Sequence of chain 1.A:
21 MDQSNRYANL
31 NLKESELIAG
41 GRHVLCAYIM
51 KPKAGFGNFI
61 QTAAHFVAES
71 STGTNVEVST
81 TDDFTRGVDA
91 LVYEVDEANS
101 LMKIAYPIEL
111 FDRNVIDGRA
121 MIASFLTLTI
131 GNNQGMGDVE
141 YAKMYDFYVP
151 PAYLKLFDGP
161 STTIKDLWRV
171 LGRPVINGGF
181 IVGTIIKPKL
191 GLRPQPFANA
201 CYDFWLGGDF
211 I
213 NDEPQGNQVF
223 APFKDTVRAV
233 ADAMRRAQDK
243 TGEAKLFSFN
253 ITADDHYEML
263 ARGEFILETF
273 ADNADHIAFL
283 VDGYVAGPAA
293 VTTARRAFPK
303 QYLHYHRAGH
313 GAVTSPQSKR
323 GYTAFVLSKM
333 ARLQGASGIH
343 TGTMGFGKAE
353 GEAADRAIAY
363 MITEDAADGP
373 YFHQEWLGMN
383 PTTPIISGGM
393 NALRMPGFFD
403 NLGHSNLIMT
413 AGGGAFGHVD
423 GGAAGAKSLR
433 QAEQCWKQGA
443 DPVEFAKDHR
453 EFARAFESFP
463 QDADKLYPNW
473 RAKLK

Sequence of chain 1.B:
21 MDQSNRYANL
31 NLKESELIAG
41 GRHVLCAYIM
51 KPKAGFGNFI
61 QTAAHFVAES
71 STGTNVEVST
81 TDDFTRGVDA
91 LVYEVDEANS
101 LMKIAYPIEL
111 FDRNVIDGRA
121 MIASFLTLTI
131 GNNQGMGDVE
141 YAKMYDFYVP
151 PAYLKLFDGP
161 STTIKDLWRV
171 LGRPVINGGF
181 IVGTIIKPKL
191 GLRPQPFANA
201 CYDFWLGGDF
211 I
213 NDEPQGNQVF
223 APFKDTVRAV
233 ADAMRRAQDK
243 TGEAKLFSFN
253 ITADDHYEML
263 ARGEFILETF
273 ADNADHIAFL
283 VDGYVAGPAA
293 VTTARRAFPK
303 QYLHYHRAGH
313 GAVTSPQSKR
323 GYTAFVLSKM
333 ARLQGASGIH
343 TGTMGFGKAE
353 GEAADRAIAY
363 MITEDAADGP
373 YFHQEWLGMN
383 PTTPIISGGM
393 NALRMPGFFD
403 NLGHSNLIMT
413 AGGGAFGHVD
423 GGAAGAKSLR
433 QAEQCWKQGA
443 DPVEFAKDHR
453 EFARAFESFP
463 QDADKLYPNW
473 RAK

A protein and the small-molecule ligand that binds it are described below.
Small molecule (SMILES): O=C(O)[C@@](O)(COP(=O)(O)O)[C@H](O)[C@H](O)COP(=O)(O)O

Binding-site contacts:
Ligand atom C3 contacts residue MG1 of chain 1.H at 3.0 Å.
Ligand atom C3 contacts residue KCX212 of chain 1.A at 3.1 Å.
Ligand atom O6 contacts residue GLU215 of chain 1.A at 3.2 Å (salt-bridge).
Ligand atom O2 contacts residue MG1 of chain 1.H at 2.3 Å.
Ligand atom O1P contacts residue ILE185 of chain 1.A at 3.4 Å.
Ligand atom O3P contacts residue GLY391 of chain 1.A at 2.6 Å (h-bond).
Ligand atom O4 contacts residue GLY390 of chain 1.A at 3.0 Å (h-bond).
Ligand atom O6 contacts residue ASP214 of chain 1.A at 3.2 Å (salt-bridge).
Ligand atom O3 contacts residue KCX212 of chain 1.A at 2.6 Å (h-bond).
Ligand atom O5P contacts residue ARG309 of chain 1.A at 3.0 Å (salt-bridge).
Ligand atom C contacts residue LYS187 of chain 1.A at 3.4 Å.
Ligand atom O7 contacts residue GLU69 of chain 1.B at 3.4 Å (salt-bridge).
Ligand atom O3P contacts residue LYS350 of chain 1.A at 2.9 Å (salt-bridge).
Ligand atom C2 contacts residue MG1 of chain 1.H at 2.8 Å.
Ligand atom O4P contacts residue HIS342 of chain 1.A at 2.8 Å (h-bond).
Ligand atom O3 contacts residue MG1 of chain 1.H at 2.2 Å.
Ligand atom O6 contacts residue LYS189 of chain 1.A at 2.8 Å (salt-bridge).
Ligand atom O2 contacts residue LYS187 of chain 1.A at 3.2 Å (salt-bridge).
Ligand atom O6 contacts residue LYS187 of chain 1.A at 3.3 Å (salt-bridge).
Ligand atom O1 contacts residue LYS187 of chain 1.A at 3.2 Å (salt-bridge).
Ligand atom O3 contacts residue GLU215 of chain 1.A at 3.0 Å (salt-bridge).
Ligand atom O2P contacts residue THR74 of chain 1.B at 2.8 Å (h-bond).
Ligand atom O7 contacts residue LYS350 of chain 1.A at 3.0 Å (salt-bridge).
Ligand atom O4 contacts residue SER389 of chain 1.A at 3.0 Å (h-bond).
Ligand atom O2 contacts residue ASP214 of chain 1.A at 3.5 Å (salt-bridge).
Ligand atom O6P contacts residue ARG309 of chain 1.A at 2.9 Å (salt-bridge).
Ligand atom O6 contacts residue MG1 of chain 1.H at 2.1 Å.
Ligand atom O2 contacts residue ILE185 of chain 1.A at 3.4 Å.
Ligand atom O2 contacts residue KCX212 of chain 1.A at 3.1 Å (h-bond).
Ligand atom O3 contacts residue ASN132 of chain 1.B at 3.3 Å (h-bond).
Ligand atom C contacts residue ASN132 of chain 1.B at 3.3 Å.
Ligand atom O2P contacts residue GLY414 of chain 1.A at 3.5 Å.
Ligand atom C1 contacts residue SER389 of chain 1.A at 3.5 Å.
Ligand atom O4P contacts residue SER389 of chain 1.A at 3.4 Å (h-bond).
Ligand atom O3 contacts residue HIS308 of chain 1.A at 2.8 Å (h-bond).
Ligand atom O2P contacts residue GLY415 of chain 1.A at 2.9 Å (h-bond).
Ligand atom O1P contacts residue GLY414 of chain 1.A at 2.7 Å (h-bond).
Ligand atom C contacts residue MG1 of chain 1.H at 2.8 Å.
Ligand atom O2P contacts residue LYS187 of chain 1.A at 3.5 Å.
Ligand atom O6 contacts residue ASN132 of chain 1.B at 2.9 Å (h-bond).